Binding-site contacts:
Ligand atom N contacts residue MG1 of chain 1.IPA at 4.1 Å.
Ligand atom CA contacts residue MG1 of chain 1.IPA at 4.2 Å.
Ligand atom O contacts residue MG1 of chain 1.IPA at 3.3 Å.
Ligand atom C contacts residue MG1 of chain 1.IPA at 4.2 Å.
Ligand atom CG contacts residue MG1 of chain 1.IPA at 4.0 Å.
Ligand atom OD2 contacts residue MG1 of chain 1.IPA at 4.2 Å.
Ligand atom CB contacts residue MG1 of chain 1.IPA at 3.9 Å.
Ligand atom C contacts residue MG1 of chain 1.IPA at 3.9 Å.

A protein and the small-molecule ligand that binds it are described below.
Small molecule (SMILES): CC(C)C[C@H](NC(=O)[C@H](Cc1ccc(O)cc1)NC(=O)[C@@H]1CCCN1C(=O)[C@@H]1CCCN1C(=O)[C@H](CCCCN)NC(=O)[C@H](CC(=O)O)NC(=O)[C@@H](N)C(C)C)C(=O)N1CCC[C@H]1C(=O)N[C@@H](CCCN=C(N)N)C(=O)N1CCC[C@H]1C(=O)N[C@@H](CCCN=C(N)N)C(=O)N1CCC[C@H]1C=O